A protein and the small-molecule ligand that binds it are described below.
Small molecule (SMILES): CC(=O)N[C@@H]1[C@@H](O)[C@H](O)[C@@H](CO)O[C@H]1O

Binding-site contacts:
Ligand atom C7 contacts residue ASN182 of chain 1.C at 4.0 Å.
Ligand atom N2 contacts residue ASN182 of chain 1.C at 2.9 Å (h-bond).
Ligand atom C3 contacts residue ASN182 of chain 1.C at 3.8 Å.
Ligand atom O6 contacts residue GLU151 of chain 1.C at 2.3 Å (salt-bridge).
Ligand atom C5 contacts residue ASN182 of chain 1.C at 3.6 Å.
Ligand atom O5 contacts residue ASN182 of chain 1.C at 2.3 Å (h-bond).
Ligand atom C5 contacts residue GLU151 of chain 1.C at 4.5 Å.
Ligand atom C2 contacts residue ASN182 of chain 1.C at 2.4 Å.
Ligand atom C5 contacts residue SER184 of chain 1.C at 4.4 Å.
Ligand atom C1 contacts residue ASN182 of chain 1.C at 1.4 Å.
Ligand atom C6 contacts residue SER184 of chain 1.C at 4.3 Å.
Ligand atom O6 contacts residue SER184 of chain 1.C at 3.0 Å (h-bond).
Ligand atom C6 contacts residue GLU151 of chain 1.C at 3.1 Å.
Ligand atom O5 contacts residue SER184 of chain 1.C at 3.8 Å.
Ligand atom O7 contacts residue ASN182 of chain 1.C at 4.5 Å.
Ligand atom C4 contacts residue ASN182 of chain 1.C at 4.2 Å.

Sequence of chain 1.C:
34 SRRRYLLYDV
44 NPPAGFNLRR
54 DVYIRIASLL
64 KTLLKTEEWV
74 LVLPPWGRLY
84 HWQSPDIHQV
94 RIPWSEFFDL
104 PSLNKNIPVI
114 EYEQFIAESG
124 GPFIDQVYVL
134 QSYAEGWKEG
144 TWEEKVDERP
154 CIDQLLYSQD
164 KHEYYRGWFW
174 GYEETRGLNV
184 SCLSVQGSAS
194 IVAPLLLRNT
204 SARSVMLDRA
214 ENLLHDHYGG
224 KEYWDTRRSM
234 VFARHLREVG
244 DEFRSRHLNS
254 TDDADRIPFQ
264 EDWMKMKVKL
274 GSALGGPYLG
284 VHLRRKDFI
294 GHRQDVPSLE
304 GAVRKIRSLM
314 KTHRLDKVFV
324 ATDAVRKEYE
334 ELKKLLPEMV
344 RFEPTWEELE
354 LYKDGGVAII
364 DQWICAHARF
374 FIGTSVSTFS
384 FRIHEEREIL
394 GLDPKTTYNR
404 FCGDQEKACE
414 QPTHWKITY